Sequence of chain 1.A:
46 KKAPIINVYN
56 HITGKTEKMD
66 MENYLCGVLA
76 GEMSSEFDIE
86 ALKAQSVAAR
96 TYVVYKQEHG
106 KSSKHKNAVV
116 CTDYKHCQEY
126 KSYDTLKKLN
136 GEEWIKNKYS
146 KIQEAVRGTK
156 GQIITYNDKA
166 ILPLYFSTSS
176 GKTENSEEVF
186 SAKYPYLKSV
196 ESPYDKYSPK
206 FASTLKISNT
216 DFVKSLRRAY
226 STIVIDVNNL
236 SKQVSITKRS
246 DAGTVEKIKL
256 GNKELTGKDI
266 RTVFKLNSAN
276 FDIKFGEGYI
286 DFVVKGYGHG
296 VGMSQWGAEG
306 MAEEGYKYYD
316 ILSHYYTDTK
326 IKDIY

This protein binds this small molecule.
Small molecule (SMILES): CC(=O)N[C@@H]1[C@@H](O)[C@H](O[C@@H]2O[C@H](CO)[C@@H](O[C@@H]3O[C@H](CO)[C@@H](O)[C@H](O)[C@H]3NC(C)=O)[C@H](O)[C@H]2NC(C)=O)[C@@H](CO)O[C@H]1O

Binding-site contacts:
Ligand atom O7 contacts residue SER172 of chain 1.A at 2.7 Å (h-bond).
Ligand atom C8 contacts residue TRP301 of chain 1.A at 3.6 Å (hydrophobic).
Ligand atom O3 contacts residue GLU77 of chain 1.A at 3.8 Å.
Ligand atom C7 contacts residue LYS205 of chain 1.A at 3.9 Å.
Ligand atom O4 contacts residue GLU77 of chain 1.A at 2.8 Å (salt-bridge).
Ligand atom N2 contacts residue GLU77 of chain 1.A at 2.8 Å (salt-bridge).
Ligand atom C6 contacts residue TYR119 of chain 1.A at 3.8 Å (hydrophobic).
Ligand atom O6 contacts residue SER79 of chain 1.A at 3.7 Å.
Ligand atom C4 contacts residue GLU77 of chain 1.A at 3.5 Å.
Ligand atom O3 contacts residue SER172 of chain 1.A at 3.5 Å.
Ligand atom C8 contacts residue GLU77 of chain 1.A at 3.6 Å.
Ligand atom O6 contacts residue TYR119 of chain 1.A at 4.0 Å.
Ligand atom C2 contacts residue GLU77 of chain 1.A at 3.5 Å.
Ligand atom C6 contacts residue SER79 of chain 1.A at 3.8 Å.
Ligand atom O3 contacts residue GLN300 of chain 1.A at 2.5 Å (h-bond).
Ligand atom C3 contacts residue GLU77 of chain 1.A at 3.3 Å.
Ligand atom C1 contacts residue GLY76 of chain 1.A at 3.6 Å.
Ligand atom O7 contacts residue TRP301 of chain 1.A at 3.7 Å.
Ligand atom C3 contacts residue GLN300 of chain 1.A at 3.2 Å.
Ligand atom O6 contacts residue GLU124 of chain 1.A at 2.6 Å (salt-bridge).
Ligand atom O4 contacts residue LYS205 of chain 1.A at 3.5 Å (salt-bridge).
Ligand atom O7 contacts residue LYS205 of chain 1.A at 3.0 Å (salt-bridge).
Ligand atom N2 contacts residue GLN300 of chain 1.A at 3.1 Å (h-bond).
Ligand atom C6 contacts residue GLU77 of chain 1.A at 4.0 Å.
Ligand atom C1 contacts residue GLU77 of chain 1.A at 3.7 Å.
Ligand atom C4 contacts residue GLY76 of chain 1.A at 3.9 Å.
Ligand atom C6 contacts residue MET78 of chain 1.A at 3.9 Å (hydrophobic).
Ligand atom C7 contacts residue GLU77 of chain 1.A at 3.7 Å.
Ligand atom C7 contacts residue SER172 of chain 1.A at 3.6 Å.
Ligand atom C8 contacts residue ASN135 of chain 1.A at 3.8 Å.
Ligand atom C7 contacts residue TRP301 of chain 1.A at 4.1 Å (hydrophobic).
Ligand atom C6 contacts residue GLU124 of chain 1.A at 3.6 Å.
Ligand atom O7 contacts residue GLN300 of chain 1.A at 3.9 Å.
Ligand atom C5 contacts residue GLY76 of chain 1.A at 3.8 Å.
Ligand atom C2 contacts residue GLN300 of chain 1.A at 3.7 Å.
Ligand atom C7 contacts residue GLN300 of chain 1.A at 3.2 Å.
Ligand atom C8 contacts residue PHE82 of chain 1.A at 4.0 Å (hydrophobic).
Ligand atom O5 contacts residue GLY76 of chain 1.A at 3.9 Å.
Ligand atom C8 contacts residue TRP139 of chain 1.A at 4.1 Å (hydrophobic).
Ligand atom C8 contacts residue GLN300 of chain 1.A at 3.4 Å.